Sequence of chain 1.A:
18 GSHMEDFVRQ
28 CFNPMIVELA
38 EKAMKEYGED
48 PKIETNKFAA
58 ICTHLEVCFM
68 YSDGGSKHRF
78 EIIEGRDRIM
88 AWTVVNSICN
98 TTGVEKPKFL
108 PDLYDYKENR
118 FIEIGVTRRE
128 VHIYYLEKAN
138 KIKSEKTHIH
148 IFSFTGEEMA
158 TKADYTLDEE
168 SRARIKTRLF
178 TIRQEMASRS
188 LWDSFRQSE

A small-molecule ligand and the protein it binds are described below.
Small molecule (SMILES): O=C1c2c(O)c(=O)ccn2N([C@@H]2c3ccccc3SCc3c2ccc(F)c3F)[C@@H]2COCCN12

Binding-site contacts:
Ligand atom C15 contacts residue ILE58 of chain 1.A at 3.7 Å (hydrophobic).
Ligand atom O1 contacts residue ILE121 of chain 1.A at 3.1 Å (h-bond).
Ligand atom C18 contacts residue ILE58 of chain 1.A at 3.8 Å (hydrophobic).
Ligand atom C19 contacts residue ILE58 of chain 1.A at 3.8 Å (hydrophobic).
Ligand atom C22 contacts residue ALA40 of chain 1.A at 3.6 Å (hydrophobic).
Ligand atom C1 contacts residue LYS135 of chain 1.A at 3.4 Å.
Ligand atom C22 contacts residue ILE58 of chain 1.A at 3.6 Å (hydrophobic).
Ligand atom C5 contacts residue GLU120 of chain 1.A at 3.5 Å.
Ligand atom C19 contacts residue HIS61 of chain 1.A at 3.5 Å.
Ligand atom O1 contacts residue HIS61 of chain 1.A at 3.1 Å (h-bond).
Ligand atom O2 contacts residue ASP109 of chain 1.A at 3.1 Å (salt-bridge).
Ligand atom C4 contacts residue MN1 of chain 1.D at 3.5 Å.
Ligand atom F2 contacts residue MET41 of chain 1.A at 3.4 Å.
Ligand atom C10 contacts residue TYR44 of chain 1.A at 3.4 Å (hydrophobic).
Ligand atom C1 contacts residue GLU120 of chain 1.A at 3.4 Å.
Ligand atom O1 contacts residue MN1 of chain 1.C at 2.0 Å.
Ligand atom C21 contacts residue ILE58 of chain 1.A at 3.6 Å (hydrophobic).
Ligand atom C1 contacts residue MN1 of chain 1.C at 2.8 Å.
Ligand atom O1 contacts residue GLU120 of chain 1.A at 2.7 Å (salt-bridge).
Ligand atom C20 contacts residue ILE58 of chain 1.A at 3.8 Å (hydrophobic).
Ligand atom O2 contacts residue GLU120 of chain 1.A at 2.9 Å (salt-bridge).
Ligand atom F2 contacts residue GLU46 of chain 1.A at 3.3 Å.
Ligand atom C5 contacts residue MN1 of chain 1.D at 3.1 Å.
Ligand atom C2 contacts residue TYR131 of chain 1.A at 3.8 Å (hydrophobic).
Ligand atom O3 contacts residue GLU81 of chain 1.A at 3.2 Å (salt-bridge).
Ligand atom C9 contacts residue TYR44 of chain 1.A at 3.6 Å (hydrophobic).
Ligand atom C22 contacts residue TYR44 of chain 1.A at 3.8 Å (hydrophobic).
Ligand atom O2 contacts residue HIS61 of chain 1.A at 3.4 Å.
Ligand atom F1 contacts residue LYS54 of chain 1.A at 3.5 Å.
Ligand atom C1 contacts residue HIS61 of chain 1.A at 3.8 Å.
Ligand atom C17 contacts residue ILE58 of chain 1.A at 3.7 Å (hydrophobic).
Ligand atom C16 contacts residue ILE58 of chain 1.A at 3.7 Å (hydrophobic).
Ligand atom F2 contacts residue TYR44 of chain 1.A at 3.5 Å.
Ligand atom C18 contacts residue ALA57 of chain 1.A at 3.7 Å (hydrophobic).
Ligand atom C5 contacts residue MN1 of chain 1.C at 3.0 Å.
Ligand atom O2 contacts residue MN1 of chain 1.C at 2.4 Å.
Ligand atom C6 contacts residue MN1 of chain 1.D at 3.0 Å.
Ligand atom O1 contacts residue LYS135 of chain 1.A at 2.8 Å (salt-bridge).
Ligand atom O3 contacts residue MN1 of chain 1.D at 1.9 Å.
Ligand atom O2 contacts residue MN1 of chain 1.D at 2.1 Å.